Binding-site contacts:
Ligand atom C contacts residue ARG97 of chain 2.A at 3.9 Å.
Ligand atom CB contacts residue ARG97 of chain 2.A at 3.9 Å.
Ligand atom CD2 contacts residue ARG97 of chain 2.A at 3.9 Å.
Ligand atom CB contacts residue TYR75 of chain 2.C at 4.0 Å (hydrophobic).
Ligand atom CE1 contacts residue TYR75 of chain 2.C at 4.0 Å (hydrophobic).
Ligand atom N contacts residue HIS137 of chain 2.A at 3.1 Å (h-bond).
Ligand atom CA contacts residue BA1 of chain 2.K at 3.1 Å.
Ligand atom CE1 contacts residue ALA130 of chain 2.A at 3.7 Å (hydrophobic).
Ligand atom ND1 contacts residue TYR68 of chain 2.C at 2.9 Å (h-bond).
Ligand atom CB contacts residue GLY129 of chain 2.A at 3.8 Å.
Ligand atom OXT contacts residue ILE128 of chain 2.A at 3.2 Å.
Ligand atom NE2 contacts residue TYR75 of chain 2.C at 3.5 Å.
Ligand atom CA contacts residue TYR75 of chain 2.C at 4.1 Å (hydrophobic).
Ligand atom ND1 contacts residue GLY129 of chain 2.A at 4.0 Å.
Ligand atom N contacts residue ILE128 of chain 2.A at 3.8 Å.
Ligand atom CD2 contacts residue GLY129 of chain 2.A at 3.4 Å.
Ligand atom CG contacts residue ALA130 of chain 2.A at 3.9 Å (hydrophobic).
Ligand atom CD2 contacts residue LEU96 of chain 2.A at 3.7 Å (hydrophobic).
Ligand atom CG contacts residue GLY129 of chain 2.A at 3.7 Å.
Ligand atom N contacts residue TYR68 of chain 2.C at 2.9 Å (h-bond).
Ligand atom CG contacts residue TYR68 of chain 2.C at 3.9 Å (hydrophobic).
Ligand atom O contacts residue HIS137 of chain 2.A at 3.8 Å.
Ligand atom OXT contacts residue ARG87 of chain 2.A at 2.9 Å (salt-bridge).
Ligand atom CE1 contacts residue TYR68 of chain 2.C at 3.5 Å (hydrophobic).
Ligand atom CD2 contacts residue TYR75 of chain 2.C at 3.4 Å (hydrophobic).
Ligand atom NE2 contacts residue GLY129 of chain 2.A at 3.8 Å.
Ligand atom CD2 contacts residue ALA130 of chain 2.A at 3.3 Å (hydrophobic).
Ligand atom O contacts residue HIS76 of chain 2.C at 3.6 Å.
Ligand atom NE2 contacts residue ALA130 of chain 2.A at 3.2 Å (h-bond).
Ligand atom OXT contacts residue ARG97 of chain 2.A at 3.0 Å (salt-bridge).
Ligand atom C contacts residue BA1 of chain 2.K at 3.2 Å.
Ligand atom CB contacts residue ILE128 of chain 2.A at 4.2 Å (hydrophobic).
Ligand atom CG contacts residue TYR75 of chain 2.C at 4.0 Å (hydrophobic).
Ligand atom O contacts residue BA1 of chain 2.K at 2.6 Å.
Ligand atom C contacts residue ARG87 of chain 2.A at 3.3 Å.
Ligand atom N contacts residue HIS72 of chain 2.C at 4.1 Å.
Ligand atom ND1 contacts residue ALA130 of chain 2.A at 4.0 Å.
Ligand atom O contacts residue ARG87 of chain 2.A at 2.8 Å (salt-bridge).
Ligand atom CA contacts residue TYR68 of chain 2.C at 4.1 Å (hydrophobic).
Ligand atom N contacts residue BA1 of chain 2.K at 2.6 Å.

A small-molecule ligand and the protein it binds are described below.
Small molecule (SMILES): N[C@@H](Cc1c[nH]c[nH+]1)C(=O)O

Sequence of chain 2.C:
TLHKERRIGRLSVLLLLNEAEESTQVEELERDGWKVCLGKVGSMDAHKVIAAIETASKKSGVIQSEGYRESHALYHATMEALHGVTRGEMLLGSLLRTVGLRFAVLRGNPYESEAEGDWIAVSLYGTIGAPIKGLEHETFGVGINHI

Sequence of chain 2.A:
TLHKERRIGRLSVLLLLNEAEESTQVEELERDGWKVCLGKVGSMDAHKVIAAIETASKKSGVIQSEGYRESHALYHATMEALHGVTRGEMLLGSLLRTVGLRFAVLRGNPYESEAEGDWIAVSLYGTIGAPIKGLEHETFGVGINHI

Sequence of chain 1.C:
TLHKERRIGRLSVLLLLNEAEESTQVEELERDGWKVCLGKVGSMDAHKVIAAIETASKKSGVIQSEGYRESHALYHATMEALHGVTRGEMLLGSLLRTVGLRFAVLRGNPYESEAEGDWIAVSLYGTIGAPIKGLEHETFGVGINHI